Sequence of chain 1.C:
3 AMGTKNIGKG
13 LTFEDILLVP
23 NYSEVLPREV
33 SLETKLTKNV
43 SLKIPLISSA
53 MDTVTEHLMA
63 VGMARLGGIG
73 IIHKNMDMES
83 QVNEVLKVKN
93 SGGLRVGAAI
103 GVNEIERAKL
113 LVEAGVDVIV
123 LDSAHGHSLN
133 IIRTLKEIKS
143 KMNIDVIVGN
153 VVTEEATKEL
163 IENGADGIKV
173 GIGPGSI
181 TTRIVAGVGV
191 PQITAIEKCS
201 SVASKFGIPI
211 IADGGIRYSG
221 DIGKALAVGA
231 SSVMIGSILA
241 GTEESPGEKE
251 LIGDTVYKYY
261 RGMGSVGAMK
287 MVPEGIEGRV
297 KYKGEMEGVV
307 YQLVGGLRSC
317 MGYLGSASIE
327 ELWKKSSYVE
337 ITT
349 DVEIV

Binding-site contacts:
Ligand atom N4 contacts residue IMP1 of chain 1.N at 4.0 Å.
Ligand atom C8 contacts residue PRO29 of chain 1.B at 3.9 Å (hydrophobic).
Ligand atom C18 contacts residue IMP1 of chain 1.N at 3.8 Å.
Ligand atom C13 contacts residue GLY264 of chain 1.C at 3.7 Å.
Ligand atom C9 contacts residue SER315 of chain 1.B at 3.5 Å.
Ligand atom N5 contacts residue IMP1 of chain 1.N at 3.2 Å (h-bond).
Ligand atom C19 contacts residue GLU290 of chain 1.C at 3.8 Å.
Ligand atom C4 contacts residue GLU290 of chain 1.C at 3.5 Å.
Ligand atom O3 contacts residue IMP1 of chain 1.N at 3.3 Å (h-bond).
Ligand atom C3 contacts residue MET269 of chain 1.C at 3.7 Å (hydrophobic).
Ligand atom N2 contacts residue GLU290 of chain 1.C at 2.8 Å (salt-bridge).
Ligand atom C14 contacts residue MET263 of chain 1.C at 3.5 Å (hydrophobic).
Ligand atom N5 contacts residue GLY173 of chain 1.C at 3.6 Å (h-bond).
Ligand atom CL contacts residue GLY318 of chain 1.B at 3.2 Å.
Ligand atom C3 contacts residue VAL288 of chain 1.C at 3.6 Å (hydrophobic).
Ligand atom C18 contacts residue ALA126 of chain 1.C at 3.8 Å (hydrophobic).
Ligand atom C9 contacts residue TYR319 of chain 1.B at 3.8 Å (hydrophobic).
Ligand atom C47 contacts residue IMP1 of chain 1.N at 3.7 Å.
Ligand atom C3 contacts residue GLU290 of chain 1.C at 3.8 Å.
Ligand atom C12 contacts residue GLY264 of chain 1.C at 3.9 Å.
Ligand atom N1 contacts residue GLU290 of chain 1.C at 3.3 Å (salt-bridge).
Ligand atom C19 contacts residue THR182 of chain 1.C at 3.5 Å.
Ligand atom C48 contacts residue IMP1 of chain 1.N at 3.7 Å.
Ligand atom C19 contacts residue IMP1 of chain 1.N at 3.6 Å.
Ligand atom C48 contacts residue ASN152 of chain 1.C at 3.4 Å.
Ligand atom C3 contacts residue GLY264 of chain 1.C at 3.8 Å.
Ligand atom C48 contacts residue GLY173 of chain 1.C at 3.7 Å.
Ligand atom CL contacts residue TYR319 of chain 1.B at 3.9 Å.
Ligand atom C19 contacts residue ALA126 of chain 1.C at 3.7 Å (hydrophobic).
Ligand atom C10 contacts residue TYR319 of chain 1.B at 3.5 Å (hydrophobic).
Ligand atom C10 contacts residue SER315 of chain 1.B at 3.3 Å.
Ligand atom C10 contacts residue GLU290 of chain 1.C at 3.6 Å.
Ligand atom C19 contacts residue TYR319 of chain 1.B at 4.0 Å (hydrophobic).
Ligand atom C15 contacts residue GLY264 of chain 1.C at 3.9 Å.
Ligand atom C14 contacts residue GLY264 of chain 1.C at 3.7 Å.
Ligand atom C5 contacts residue GLU290 of chain 1.C at 3.7 Å.
Ligand atom O contacts residue ALA126 of chain 1.C at 3.7 Å.
Ligand atom O1 contacts residue SER125 of chain 1.C at 4.0 Å.
Ligand atom C9 contacts residue PRO29 of chain 1.B at 3.8 Å (hydrophobic).
Ligand atom CL contacts residue HIS127 of chain 1.C at 3.8 Å.

Sequence of chain 1.B:
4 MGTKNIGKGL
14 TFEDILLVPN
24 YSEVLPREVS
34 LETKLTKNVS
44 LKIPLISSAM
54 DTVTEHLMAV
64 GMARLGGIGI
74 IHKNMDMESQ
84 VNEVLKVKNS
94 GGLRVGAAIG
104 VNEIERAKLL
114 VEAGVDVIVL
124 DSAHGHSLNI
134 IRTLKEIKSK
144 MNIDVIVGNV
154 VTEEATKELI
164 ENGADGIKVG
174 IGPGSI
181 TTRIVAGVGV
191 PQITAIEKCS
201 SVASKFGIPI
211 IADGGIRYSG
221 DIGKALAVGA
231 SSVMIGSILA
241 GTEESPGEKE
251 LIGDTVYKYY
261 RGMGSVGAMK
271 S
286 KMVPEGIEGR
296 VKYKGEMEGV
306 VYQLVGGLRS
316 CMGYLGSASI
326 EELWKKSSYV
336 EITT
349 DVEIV

A protein and the small-molecule ligand that binds it are described below.
Small molecule (SMILES): C/C(=N\OCCN)c1cccc(C(C)(C)NC(=O)Nc2ccc(Cl)c([N+](=O)[O-])c2)c1